Binding-site contacts:
Ligand atom C6 contacts residue PRO92 of chain 1.A at 4.3 Å (hydrophobic).
Ligand atom C1 contacts residue THR90 of chain 1.A at 4.0 Å.
Ligand atom C6 contacts residue THR90 of chain 1.A at 3.9 Å.
Ligand atom C6 contacts residue GLY91 of chain 1.A at 3.5 Å.
Ligand atom O6 contacts residue PRO92 of chain 1.A at 3.8 Å.
Ligand atom C2 contacts residue ASN88 of chain 1.A at 2.3 Å.
Ligand atom O5 contacts residue THR90 of chain 1.A at 3.4 Å (h-bond).
Ligand atom C4 contacts residue ASN88 of chain 1.A at 4.0 Å.
Ligand atom C5 contacts residue ASN88 of chain 1.A at 3.5 Å.
Ligand atom C3 contacts residue ASN88 of chain 1.A at 3.6 Å.
Ligand atom O5 contacts residue ASN88 of chain 1.A at 2.2 Å (h-bond).
Ligand atom C1 contacts residue ASN88 of chain 1.A at 1.4 Å.
Ligand atom N2 contacts residue ASN88 of chain 1.A at 2.9 Å (h-bond).
Ligand atom C7 contacts residue ASN88 of chain 1.A at 3.4 Å.
Ligand atom C5 contacts residue THR90 of chain 1.A at 4.1 Å.
Ligand atom O7 contacts residue ASN88 of chain 1.A at 3.3 Å (h-bond).
Ligand atom O6 contacts residue GLY91 of chain 1.A at 4.0 Å.

This small molecule binds to this protein.
Small molecule (SMILES): CC(=O)N[C@@H]1[C@@H](O)[C@H](O)[C@@H](CO)O[C@H]1O

Sequence of chain 1.A:
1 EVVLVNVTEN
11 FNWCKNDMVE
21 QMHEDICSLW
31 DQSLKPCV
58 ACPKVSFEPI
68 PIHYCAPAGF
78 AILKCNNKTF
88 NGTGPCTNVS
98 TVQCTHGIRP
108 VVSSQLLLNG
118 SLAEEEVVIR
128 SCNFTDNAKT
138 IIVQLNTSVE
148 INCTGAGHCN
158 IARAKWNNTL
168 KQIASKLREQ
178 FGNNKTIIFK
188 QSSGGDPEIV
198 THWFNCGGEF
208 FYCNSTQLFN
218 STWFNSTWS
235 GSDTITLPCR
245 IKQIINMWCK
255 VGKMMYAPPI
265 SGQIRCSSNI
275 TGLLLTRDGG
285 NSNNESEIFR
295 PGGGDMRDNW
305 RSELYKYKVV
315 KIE